Binding-site contacts:
Ligand atom N contacts residue TYR123 of chain 1.A at 3.2 Å (h-bond).
Ligand atom O contacts residue TRP171 of chain 1.A at 2.7 Å (h-bond).
Ligand atom N contacts residue TYR195 of chain 1.A at 2.9 Å (h-bond).
Ligand atom O contacts residue THR97 of chain 1.A at 3.5 Å (h-bond).
Ligand atom O contacts residue HIS94 of chain 1.A at 3.3 Å.
Ligand atom CG1 contacts residue TYR195 of chain 1.A at 3.5 Å (hydrophobic).
Ligand atom CG contacts residue GLU87 of chain 1.A at 3.5 Å.
Ligand atom OD1 contacts residue LEU180 of chain 1.A at 3.6 Å.
Ligand atom N contacts residue ASP101 of chain 1.A at 3.2 Å (salt-bridge).
Ligand atom O contacts residue LYS90 of chain 1.A at 2.7 Å (salt-bridge).
Ligand atom O contacts residue LYS170 of chain 1.A at 2.9 Å (salt-bridge).
Ligand atom ND2 contacts residue HIS94 of chain 1.A at 3.3 Å (h-bond).
Ligand atom CG1 contacts residue GLU87 of chain 1.A at 3.5 Å.
Ligand atom N contacts residue TYR31 of chain 1.A at 3.1 Å (h-bond).
Ligand atom N contacts residue GLU87 of chain 1.A at 3.0 Å (salt-bridge).
Ligand atom N contacts residue TYR31 of chain 1.A at 3.6 Å (h-bond).
Ligand atom CD1 contacts residue VAL91 of chain 1.A at 3.5 Å (hydrophobic).
Ligand atom CA contacts residue GLU87 of chain 1.A at 3.5 Å.
Ligand atom C contacts residue TYR31 of chain 1.A at 3.2 Å (hydrophobic).
Ligand atom CB contacts residue GLU87 of chain 1.A at 3.4 Å.
Ligand atom CD1 contacts residue GLN179 of chain 1.A at 3.4 Å.
Ligand atom CD2 contacts residue PHE33 of chain 1.A at 3.5 Å (hydrophobic).
Ligand atom CD2 contacts residue TYR140 of chain 1.A at 3.5 Å (hydrophobic).
Ligand atom CG1 contacts residue TYR83 of chain 1.A at 3.5 Å (hydrophobic).
Ligand atom CD1 contacts residue HIS94 of chain 1.A at 3.5 Å.
Ligand atom OD2 contacts residue ARG89 of chain 1.A at 3.3 Å (salt-bridge).
Ligand atom OXT contacts residue TYR108 of chain 1.A at 3.1 Å (h-bond).
Ligand atom CG2 contacts residue GLN179 of chain 1.A at 3.4 Å.
Ligand atom CG contacts residue ASP101 of chain 1.A at 3.4 Å.
Ligand atom CD2 contacts residue TYR31 of chain 1.A at 3.5 Å (hydrophobic).
Ligand atom ND2 contacts residue TYR123 of chain 1.A at 3.0 Å (h-bond).
Ligand atom C contacts residue LYS170 of chain 1.A at 3.3 Å.
Ligand atom CD2 contacts residue TYR123 of chain 1.A at 3.5 Å (hydrophobic).
Ligand atom O contacts residue TYR31 of chain 1.A at 3.4 Å.
Ligand atom CA contacts residue TYR31 of chain 1.A at 3.2 Å (hydrophobic).
Ligand atom OD1 contacts residue ARG89 of chain 1.A at 3.4 Å (salt-bridge).
Ligand atom O contacts residue TYR183 of chain 1.A at 2.6 Å (h-bond).
Ligand atom OXT contacts residue THR167 of chain 1.A at 2.9 Å (h-bond).
Ligand atom CB contacts residue TYR183 of chain 1.A at 3.5 Å (hydrophobic).
Ligand atom CD2 contacts residue ASP101 of chain 1.A at 3.5 Å.

Sequence of chain 1.A:
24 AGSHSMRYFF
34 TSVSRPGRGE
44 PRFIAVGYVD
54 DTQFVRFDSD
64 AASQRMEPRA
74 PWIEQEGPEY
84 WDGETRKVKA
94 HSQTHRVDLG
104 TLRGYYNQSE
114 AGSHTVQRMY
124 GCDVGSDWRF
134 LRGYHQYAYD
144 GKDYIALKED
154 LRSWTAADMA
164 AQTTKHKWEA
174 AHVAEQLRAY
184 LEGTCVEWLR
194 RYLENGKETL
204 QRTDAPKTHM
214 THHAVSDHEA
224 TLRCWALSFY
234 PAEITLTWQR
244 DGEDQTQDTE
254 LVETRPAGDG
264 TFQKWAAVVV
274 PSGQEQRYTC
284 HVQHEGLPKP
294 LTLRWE

The small molecule below binds the protein below.
Small molecule (SMILES): CC[C@H](C)[C@H](NC(=O)[C@H](CC(=O)O)NC(=O)[C@H](CC(N)=O)NC(=O)[C@H](CC(C)C)NC(=O)[C@@H](N)C(C)C)C(=O)N[C@@H](CC(C)C)C(=O)N[C@@H](C)C(=O)N[C@@H](CCCN=C(N)N)C(=O)N[C@@H](CC(C)C)C(=O)O